Sequence of chain 1.F:
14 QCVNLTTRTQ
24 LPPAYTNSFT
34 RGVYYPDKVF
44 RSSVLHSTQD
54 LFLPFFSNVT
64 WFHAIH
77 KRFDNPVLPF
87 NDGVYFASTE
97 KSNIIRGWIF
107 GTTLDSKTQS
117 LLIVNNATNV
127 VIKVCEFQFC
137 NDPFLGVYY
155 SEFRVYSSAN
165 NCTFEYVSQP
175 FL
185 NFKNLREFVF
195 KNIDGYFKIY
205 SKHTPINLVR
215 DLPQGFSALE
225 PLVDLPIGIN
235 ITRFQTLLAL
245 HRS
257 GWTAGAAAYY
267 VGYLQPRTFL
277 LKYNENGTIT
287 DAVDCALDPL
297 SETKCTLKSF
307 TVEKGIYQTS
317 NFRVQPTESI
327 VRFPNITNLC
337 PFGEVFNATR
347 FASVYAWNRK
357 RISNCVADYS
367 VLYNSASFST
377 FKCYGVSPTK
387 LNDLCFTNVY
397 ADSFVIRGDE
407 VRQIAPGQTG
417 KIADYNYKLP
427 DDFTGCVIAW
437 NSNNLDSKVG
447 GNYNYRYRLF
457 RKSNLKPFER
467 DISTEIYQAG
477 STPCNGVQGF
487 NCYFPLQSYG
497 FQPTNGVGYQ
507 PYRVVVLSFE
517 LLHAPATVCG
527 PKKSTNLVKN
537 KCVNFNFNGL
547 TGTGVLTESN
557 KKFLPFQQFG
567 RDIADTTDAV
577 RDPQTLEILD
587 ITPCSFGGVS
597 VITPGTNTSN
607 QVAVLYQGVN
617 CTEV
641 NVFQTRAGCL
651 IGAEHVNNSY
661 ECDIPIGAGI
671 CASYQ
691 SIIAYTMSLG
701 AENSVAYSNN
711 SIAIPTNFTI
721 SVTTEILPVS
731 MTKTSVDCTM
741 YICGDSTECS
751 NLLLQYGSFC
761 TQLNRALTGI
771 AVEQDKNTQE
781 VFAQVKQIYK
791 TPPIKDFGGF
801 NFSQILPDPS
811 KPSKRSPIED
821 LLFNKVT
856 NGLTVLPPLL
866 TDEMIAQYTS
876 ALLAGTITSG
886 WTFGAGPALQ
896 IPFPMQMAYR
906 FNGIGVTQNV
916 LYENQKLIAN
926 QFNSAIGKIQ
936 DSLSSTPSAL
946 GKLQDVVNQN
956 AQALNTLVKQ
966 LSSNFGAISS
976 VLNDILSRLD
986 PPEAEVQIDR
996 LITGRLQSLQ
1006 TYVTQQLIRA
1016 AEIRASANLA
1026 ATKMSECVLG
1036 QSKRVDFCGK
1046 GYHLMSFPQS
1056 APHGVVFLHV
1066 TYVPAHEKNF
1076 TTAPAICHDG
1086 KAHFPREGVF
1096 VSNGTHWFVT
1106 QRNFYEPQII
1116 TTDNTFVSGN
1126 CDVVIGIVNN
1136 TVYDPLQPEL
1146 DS

Binding-site contacts:
Ligand atom N2 contacts residue GLN580 of chain 1.F at 4.2 Å.
Ligand atom O6 contacts residue ASN331 of chain 1.F at 4.3 Å.
Ligand atom C1 contacts residue ASN331 of chain 1.F at 1.5 Å.
Ligand atom C2 contacts residue GLN580 of chain 1.F at 3.7 Å.
Ligand atom C4 contacts residue GLN580 of chain 1.F at 3.9 Å.
Ligand atom O3 contacts residue GLN580 of chain 1.F at 3.3 Å (h-bond).
Ligand atom C2 contacts residue ASN331 of chain 1.F at 2.5 Å.
Ligand atom O7 contacts residue ASN331 of chain 1.F at 4.4 Å.
Ligand atom C7 contacts residue ASN331 of chain 1.F at 3.9 Å.
Ligand atom O4 contacts residue GLN580 of chain 1.F at 4.1 Å.
Ligand atom C5 contacts residue ASN331 of chain 1.F at 3.8 Å.
Ligand atom C7 contacts residue GLN580 of chain 1.F at 3.9 Å.
Ligand atom C4 contacts residue ASN331 of chain 1.F at 4.3 Å.
Ligand atom C3 contacts residue ASN331 of chain 1.F at 3.8 Å.
Ligand atom O7 contacts residue GLN580 of chain 1.F at 3.0 Å (h-bond).
Ligand atom C3 contacts residue GLN580 of chain 1.F at 4.1 Å.
Ligand atom O5 contacts residue ASN331 of chain 1.F at 2.5 Å (h-bond).
Ligand atom N2 contacts residue ASN331 of chain 1.F at 2.9 Å (h-bond).

A protein and the small-molecule ligand that binds it are described below.
Small molecule (SMILES): CC(=O)N[C@@H]1[C@@H](O)[C@H](O)[C@@H](CO)O[C@H]1O